Sequence of chain 4.B:
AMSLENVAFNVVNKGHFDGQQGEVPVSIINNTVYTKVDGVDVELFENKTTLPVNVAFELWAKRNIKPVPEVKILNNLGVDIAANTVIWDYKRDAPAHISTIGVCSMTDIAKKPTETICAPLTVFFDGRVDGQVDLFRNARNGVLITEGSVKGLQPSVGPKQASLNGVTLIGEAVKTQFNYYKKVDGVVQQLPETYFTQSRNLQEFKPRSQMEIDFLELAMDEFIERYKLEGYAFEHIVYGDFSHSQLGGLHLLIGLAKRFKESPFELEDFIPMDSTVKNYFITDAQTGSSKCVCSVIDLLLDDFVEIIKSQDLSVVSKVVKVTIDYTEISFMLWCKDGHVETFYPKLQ

Sequence of chain 3.B:
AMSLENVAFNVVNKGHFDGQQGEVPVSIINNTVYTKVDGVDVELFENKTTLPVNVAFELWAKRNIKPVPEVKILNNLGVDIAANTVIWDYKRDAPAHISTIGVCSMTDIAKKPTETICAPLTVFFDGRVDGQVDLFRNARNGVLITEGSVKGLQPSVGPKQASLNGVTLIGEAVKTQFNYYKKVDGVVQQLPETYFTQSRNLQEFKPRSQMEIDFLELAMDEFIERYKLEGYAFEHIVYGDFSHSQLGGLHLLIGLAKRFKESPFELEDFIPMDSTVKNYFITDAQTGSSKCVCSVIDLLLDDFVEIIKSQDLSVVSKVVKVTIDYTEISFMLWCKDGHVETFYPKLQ

This protein binds this small molecule.
Small molecule (SMILES): NCCCc1ncc[nH]1

Binding-site contacts:
Ligand atom C02 contacts residue ASN76 of chain 3.B at 4.2 Å.
Ligand atom C04 contacts residue ASP81 of chain 3.B at 3.2 Å.
Ligand atom C04 contacts residue GLY79 of chain 3.B at 4.1 Å.
Ligand atom N09 contacts residue ASP81 of chain 3.B at 3.3 Å (salt-bridge).
Ligand atom C05 contacts residue GLY79 of chain 3.B at 4.1 Å.
Ligand atom C02 contacts residue ASP39 of chain 4.B at 3.3 Å.
Ligand atom N09 contacts residue ASP39 of chain 4.B at 4.3 Å.
Ligand atom N06 contacts residue ASP39 of chain 4.B at 4.2 Å.
Ligand atom N06 contacts residue GLY79 of chain 3.B at 3.7 Å.
Ligand atom C07 contacts residue ASP39 of chain 4.B at 4.5 Å.
Ligand atom N01 contacts residue ASN76 of chain 3.B at 3.4 Å (h-bond).
Ligand atom C05 contacts residue ASP39 of chain 4.B at 4.1 Å.
Ligand atom C03 contacts residue ASP39 of chain 4.B at 3.7 Å.
Ligand atom C07 contacts residue GLY79 of chain 3.B at 4.5 Å.
Ligand atom C02 contacts residue VAL80 of chain 3.B at 3.6 Å (hydrophobic).
Ligand atom N06 contacts residue ASP81 of chain 3.B at 4.4 Å.
Ligand atom C04 contacts residue VAL80 of chain 3.B at 3.4 Å (hydrophobic).
Ligand atom N01 contacts residue ASP39 of chain 4.B at 2.9 Å (salt-bridge).
Ligand atom C03 contacts residue VAL80 of chain 3.B at 3.6 Å (hydrophobic).
Ligand atom C08 contacts residue ASP81 of chain 3.B at 4.3 Å.
Ligand atom C05 contacts residue ASP81 of chain 3.B at 3.4 Å.